Binding-site contacts:
Ligand atom C11 contacts residue CYS181 of chain 1.B at 3.6 Å (hydrophobic).
Ligand atom C6 contacts residue HIS41 of chain 1.B at 3.7 Å.
Ligand atom C20 contacts residue SER202 of chain 1.B at 2.9 Å.
Ligand atom N7 contacts residue HIS41 of chain 1.B at 3.2 Å (h-bond).
Ligand atom C6 contacts residue SER200 of chain 1.B at 3.9 Å.
Ligand atom C14 contacts residue HIS41 of chain 1.B at 2.6 Å.
Ligand atom C14 contacts residue SER185 of chain 1.B at 1.4 Å.
Ligand atom C21 contacts residue SER202 of chain 1.B at 3.8 Å.
Ligand atom C11 contacts residue SER182 of chain 1.B at 3.5 Å.
Ligand atom C1 contacts residue SER200 of chain 1.B at 3.8 Å.
Ligand atom N7 contacts residue SER200 of chain 1.B at 3.0 Å (h-bond).
Ligand atom O16 contacts residue ALA183 of chain 1.B at 3.4 Å (h-bond).
Ligand atom C8 contacts residue HIS41 of chain 1.B at 3.4 Å.
Ligand atom C10 contacts residue PHE180 of chain 1.B at 3.9 Å (hydrophobic).
Ligand atom C23 contacts residue GLY203 of chain 1.B at 3.4 Å.
Ligand atom C3 contacts residue HIS86 of chain 1.B at 3.5 Å.
Ligand atom C15 contacts residue SER185 of chain 1.B at 2.4 Å.
Ligand atom N7 contacts residue SER185 of chain 1.B at 3.3 Å (h-bond).
Ligand atom N13 contacts residue GLY203 of chain 1.B at 3.4 Å (h-bond).
Ligand atom N18 contacts residue PHE201 of chain 1.B at 3.7 Å.
Ligand atom C15 contacts residue HIS41 of chain 1.B at 1.4 Å.
Ligand atom C8 contacts residue SER185 of chain 1.B at 2.5 Å.
Ligand atom N24 contacts residue SER202 of chain 1.B at 3.6 Å (h-bond).
Ligand atom O25 contacts residue SER202 of chain 1.B at 3.1 Å (h-bond).
Ligand atom O16 contacts residue HIS41 of chain 1.B at 3.7 Å.
Ligand atom C2 contacts residue HIS41 of chain 1.B at 3.6 Å.
Ligand atom C19 contacts residue PHE201 of chain 1.B at 3.5 Å (hydrophobic).
Ligand atom C5 contacts residue SER200 of chain 1.B at 3.8 Å.
Ligand atom O16 contacts residue ASP184 of chain 1.B at 3.9 Å.
Ligand atom C19 contacts residue SER202 of chain 1.B at 3.5 Å.
Ligand atom N13 contacts residue SER202 of chain 1.B at 3.1 Å (h-bond).
Ligand atom C1 contacts residue PHE201 of chain 1.B at 3.8 Å (hydrophobic).
Ligand atom C1 contacts residue HIS86 of chain 1.B at 3.6 Å.
Ligand atom O25 contacts residue PHE201 of chain 1.B at 3.4 Å.
Ligand atom C22 contacts residue GLY203 of chain 1.B at 3.9 Å.
Ligand atom C5 contacts residue PHE201 of chain 1.B at 3.7 Å (hydrophobic).
Ligand atom C8 contacts residue SER200 of chain 1.B at 3.9 Å.
Ligand atom C1 contacts residue HIS41 of chain 1.B at 3.7 Å.
Ligand atom O16 contacts residue SER185 of chain 1.B at 2.1 Å (h-bond).
Ligand atom C9 contacts residue SER185 of chain 1.B at 2.9 Å.

Sequence of chain 1.B:
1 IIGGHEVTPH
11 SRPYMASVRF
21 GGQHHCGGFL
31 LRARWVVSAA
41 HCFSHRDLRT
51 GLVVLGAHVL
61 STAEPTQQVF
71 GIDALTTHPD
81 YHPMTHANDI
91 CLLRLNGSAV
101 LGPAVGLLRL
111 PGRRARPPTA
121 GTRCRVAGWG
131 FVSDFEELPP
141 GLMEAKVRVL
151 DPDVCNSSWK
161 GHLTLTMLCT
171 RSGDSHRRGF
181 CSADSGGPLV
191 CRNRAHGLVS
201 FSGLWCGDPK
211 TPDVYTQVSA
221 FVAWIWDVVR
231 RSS

A protein and the small-molecule ligand that binds it are described below.
Small molecule (SMILES): CC(C)C[C@H](NC(=O)[C@H](N)C(C)C)C(=O)N[C@@H](CCCCN)[C@H](O)CCl